This small molecule binds to this protein.
Small molecule (SMILES): CC(=O)N[C@H]1[C@H](O[C@H]2[C@H](O)[C@@H](NC(C)=O)CO[C@@H]2CO)O[C@H](CO)[C@@H](O[C@@H]2O[C@H](CO)[C@@H](O)[C@H](O)[C@@H]2O)[C@@H]1O

Sequence of chain 1.D:
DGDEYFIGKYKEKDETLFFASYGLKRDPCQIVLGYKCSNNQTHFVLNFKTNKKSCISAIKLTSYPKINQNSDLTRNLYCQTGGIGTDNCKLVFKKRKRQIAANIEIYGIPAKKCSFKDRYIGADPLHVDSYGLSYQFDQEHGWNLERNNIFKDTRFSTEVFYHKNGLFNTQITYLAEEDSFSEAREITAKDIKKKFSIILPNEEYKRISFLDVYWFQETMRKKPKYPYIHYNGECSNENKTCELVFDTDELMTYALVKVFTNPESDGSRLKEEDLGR

Binding-site contacts:
Ligand atom C8 contacts residue GLN80 of chain 1.D at 4.2 Å.
Ligand atom O7 contacts residue TYR78 of chain 1.D at 4.4 Å.
Ligand atom O5 contacts residue ASN40 of chain 1.D at 2.3 Å (h-bond).
Ligand atom C3 contacts residue HIS43 of chain 1.D at 4.4 Å.
Ligand atom C1 contacts residue HIS43 of chain 1.D at 4.4 Å.
Ligand atom O5 contacts residue SER38 of chain 1.D at 4.0 Å.
Ligand atom N2 contacts residue ASN40 of chain 1.D at 2.9 Å (h-bond).
Ligand atom C4 contacts residue ASN40 of chain 1.D at 4.2 Å.
Ligand atom C6 contacts residue VAL45 of chain 1.D at 4.2 Å (hydrophobic).
Ligand atom C7 contacts residue GLN80 of chain 1.D at 3.9 Å.
Ligand atom O6 contacts residue SER38 of chain 1.D at 2.9 Å (h-bond).
Ligand atom O5 contacts residue HIS43 of chain 1.D at 4.4 Å.
Ligand atom O6 contacts residue VAL45 of chain 1.D at 3.5 Å.
Ligand atom C3 contacts residue ASN40 of chain 1.D at 3.8 Å.
Ligand atom C2 contacts residue ASN40 of chain 1.D at 2.4 Å.
Ligand atom C7 contacts residue ASN40 of chain 1.D at 3.9 Å.
Ligand atom C5 contacts residue HIS43 of chain 1.D at 4.0 Å.
Ligand atom O7 contacts residue GLN80 of chain 1.D at 3.3 Å (h-bond).
Ligand atom C5 contacts residue ASN40 of chain 1.D at 3.6 Å.
Ligand atom C1 contacts residue ASN40 of chain 1.D at 1.4 Å.
Ligand atom C6 contacts residue SER38 of chain 1.D at 4.2 Å.
Ligand atom O7 contacts residue VAL92 of chain 1.D at 4.3 Å.
Ligand atom O7 contacts residue ASN40 of chain 1.D at 4.3 Å.